Sequence of chain 1.G:
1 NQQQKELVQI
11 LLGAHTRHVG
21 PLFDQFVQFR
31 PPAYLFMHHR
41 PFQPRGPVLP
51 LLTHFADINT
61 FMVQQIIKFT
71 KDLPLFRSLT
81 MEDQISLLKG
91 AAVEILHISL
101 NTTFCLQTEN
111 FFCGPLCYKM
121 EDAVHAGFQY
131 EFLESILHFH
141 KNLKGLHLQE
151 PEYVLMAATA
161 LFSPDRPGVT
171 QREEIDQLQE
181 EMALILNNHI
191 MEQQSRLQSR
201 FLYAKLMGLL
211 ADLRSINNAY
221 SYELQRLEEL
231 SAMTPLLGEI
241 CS

The protein below binds the small molecule below.
Small molecule (SMILES): Clc1cnc(Oc2ccc(Oc3ncc(Cl)cc3Cl)cc2)c(Cl)c1

Binding-site contacts:
Ligand atom CL27 contacts residue TYR220 of chain 1.G at 3.6 Å.
Ligand atom O21 contacts residue TYR220 of chain 1.G at 3.5 Å.
Ligand atom CL27 contacts residue GLU223 of chain 1.G at 3.0 Å.
Ligand atom O21 contacts residue PHE132 of chain 1.G at 3.2 Å.
Ligand atom C26 contacts residue LEU224 of chain 1.G at 3.6 Å (hydrophobic).
Ligand atom C22 contacts residue PHE128 of chain 1.G at 3.5 Å (hydrophobic).
Ligand atom CL35 contacts residue PHE26 of chain 1.G at 3.5 Å.
Ligand atom CL25 contacts residue ALA56 of chain 1.G at 4.0 Å.
Ligand atom CL25 contacts residue LEU237 of chain 1.G at 3.2 Å.
Ligand atom CL35 contacts residue CYS113 of chain 1.G at 3.7 Å.
Ligand atom CL35 contacts residue LEU100 of chain 1.G at 3.7 Å.
Ligand atom C2 contacts residue PHE128 of chain 1.G at 3.6 Å (hydrophobic).
Ligand atom C27 contacts residue TYR220 of chain 1.G at 3.7 Å (hydrophobic).
Ligand atom C25 contacts residue LEU230 of chain 1.G at 3.9 Å (hydrophobic).
Ligand atom N23 contacts residue TYR220 of chain 1.G at 3.8 Å.
Ligand atom C6 contacts residue ILE136 of chain 1.G at 3.5 Å (hydrophobic).
Ligand atom CL37 contacts residue PHE111 of chain 1.G at 3.4 Å.
Ligand atom N23 contacts residue ASN59 of chain 1.G at 4.0 Å.
Ligand atom C24 contacts residue PHE128 of chain 1.G at 4.0 Å (hydrophobic).
Ligand atom C6 contacts residue TYR220 of chain 1.G at 3.1 Å (hydrophobic).
Ligand atom C32 contacts residue PHE55 of chain 1.G at 3.9 Å (hydrophobic).
Ligand atom C5 contacts residue ILE136 of chain 1.G at 3.8 Å (hydrophobic).
Ligand atom C27 contacts residue PHE128 of chain 1.G at 3.6 Å (hydrophobic).
Ligand atom C3 contacts residue LEU133 of chain 1.G at 3.9 Å (hydrophobic).
Ligand atom C1 contacts residue PHE132 of chain 1.G at 3.7 Å (hydrophobic).
Ligand atom C1 contacts residue TYR220 of chain 1.G at 3.7 Å (hydrophobic).
Ligand atom C36 contacts residue PHE111 of chain 1.G at 3.8 Å (hydrophobic).
Ligand atom CL25 contacts residue LEU230 of chain 1.G at 3.8 Å.
Ligand atom C5 contacts residue TYR220 of chain 1.G at 4.0 Å (hydrophobic).
Ligand atom N33 contacts residue PHE55 of chain 1.G at 4.0 Å.
Ligand atom C24 contacts residue ASN59 of chain 1.G at 3.6 Å.
Ligand atom C36 contacts residue TYR118 of chain 1.G at 3.5 Å (hydrophobic).
Ligand atom C26 contacts residue PHE128 of chain 1.G at 4.0 Å (hydrophobic).
Ligand atom N23 contacts residue PHE128 of chain 1.G at 3.8 Å.
Ligand atom C26 contacts residue LEU230 of chain 1.G at 3.6 Å (hydrophobic).
Ligand atom C25 contacts residue LEU237 of chain 1.G at 3.6 Å (hydrophobic).
Ligand atom C22 contacts residue TYR220 of chain 1.G at 3.6 Å (hydrophobic).
Ligand atom O21 contacts residue PHE128 of chain 1.G at 4.0 Å.
Ligand atom CL35 contacts residue TYR118 of chain 1.G at 3.6 Å.
Ligand atom CL25 contacts residue THR234 of chain 1.G at 3.6 Å.